Sequence of chain 1.A:
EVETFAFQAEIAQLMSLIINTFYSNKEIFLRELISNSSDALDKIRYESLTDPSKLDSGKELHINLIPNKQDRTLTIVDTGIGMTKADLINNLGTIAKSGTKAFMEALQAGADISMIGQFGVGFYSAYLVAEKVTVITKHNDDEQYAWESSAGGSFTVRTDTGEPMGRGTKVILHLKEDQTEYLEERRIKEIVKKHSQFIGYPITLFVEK

The protein below binds the small molecule below.
Small molecule (SMILES): CCOc1ccc(-c2snnc2-c2cc(CC)c(O)cc2O)cc1

Binding-site contacts:
Ligand atom CAB contacts residue PHE138 of chain 1.A at 3.0 Å (hydrophobic).
Ligand atom N1 contacts residue ILE96 of chain 1.A at 3.9 Å.
Ligand atom C21 contacts residue THR184 of chain 1.A at 3.9 Å.
Ligand atom N2 contacts residue THR184 of chain 1.A at 2.9 Å (h-bond).
Ligand atom C3 contacts residue ALA55 of chain 1.A at 3.8 Å (hydrophobic).
Ligand atom CAL contacts residue PHE138 of chain 1.A at 3.5 Å (hydrophobic).
Ligand atom C12 contacts residue ASN51 of chain 1.A at 3.3 Å.
Ligand atom N2 contacts residue MET98 of chain 1.A at 3.8 Å.
Ligand atom N1 contacts residue GLY97 of chain 1.A at 3.0 Å (h-bond).
Ligand atom C13 contacts residue ASN51 of chain 1.A at 3.9 Å.
Ligand atom C34 contacts residue ASP54 of chain 1.A at 3.9 Å.
Ligand atom O30 contacts residue ALA55 of chain 1.A at 3.3 Å.
Ligand atom C21 contacts residue ASP93 of chain 1.A at 3.4 Å.
Ligand atom C22 contacts residue SER52 of chain 1.A at 3.8 Å.
Ligand atom C15 contacts residue GLY108 of chain 1.A at 3.4 Å.
Ligand atom O30 contacts residue ASN51 of chain 1.A at 3.9 Å.
Ligand atom S1 contacts residue GLY97 of chain 1.A at 3.4 Å (h-bond).
Ligand atom C24 contacts residue ASN51 of chain 1.A at 3.8 Å.
Ligand atom S1 contacts residue ILE96 of chain 1.A at 3.6 Å.
Ligand atom S1 contacts residue MET98 of chain 1.A at 3.6 Å.
Ligand atom C22 contacts residue ASN51 of chain 1.A at 3.9 Å.
Ligand atom O29 contacts residue VAL186 of chain 1.A at 3.5 Å.
Ligand atom O30 contacts residue ASP93 of chain 1.A at 2.5 Å (salt-bridge).
Ligand atom CAL contacts residue ASN51 of chain 1.A at 3.4 Å.
Ligand atom C15 contacts residue LEU107 of chain 1.A at 3.8 Å (hydrophobic).
Ligand atom O30 contacts residue THR184 of chain 1.A at 3.6 Å.
Ligand atom O30 contacts residue SER52 of chain 1.A at 3.7 Å.
Ligand atom N1 contacts residue ALA55 of chain 1.A at 3.9 Å.
Ligand atom C22 contacts residue ASP93 of chain 1.A at 3.4 Å.
Ligand atom N1 contacts residue THR184 of chain 1.A at 3.5 Å (h-bond).
Ligand atom C23 contacts residue ASN51 of chain 1.A at 3.6 Å.
Ligand atom C34 contacts residue ASN51 of chain 1.A at 3.5 Å.
Ligand atom C16 contacts residue LEU107 of chain 1.A at 3.7 Å (hydrophobic).
Ligand atom O29 contacts residue LEU48 of chain 1.A at 3.6 Å.
Ligand atom C4 contacts residue ALA55 of chain 1.A at 3.9 Å (hydrophobic).
Ligand atom C15 contacts residue LYS58 of chain 1.A at 3.8 Å.
Ligand atom N1 contacts residue MET98 of chain 1.A at 3.4 Å.
Ligand atom O29 contacts residue ASN51 of chain 1.A at 3.7 Å.
Ligand atom C16 contacts residue LYS58 of chain 1.A at 3.8 Å.
Ligand atom N2 contacts residue ALA55 of chain 1.A at 3.8 Å.